Binding-site contacts:
Ligand atom O7 contacts residue ARG444 of chain 1.E at 3.1 Å (salt-bridge).
Ligand atom C8 contacts residue ASN333 of chain 1.E at 3.9 Å.
Ligand atom C1 contacts residue THR415 of chain 1.E at 4.0 Å.
Ligand atom O3 contacts residue HIS331 of chain 1.E at 4.1 Å.
Ligand atom O5 contacts residue THR415 of chain 1.E at 4.2 Å.
Ligand atom N2 contacts residue ASN333 of chain 1.E at 2.9 Å (h-bond).
Ligand atom C3 contacts residue HIS331 of chain 1.E at 3.9 Å.
Ligand atom C7 contacts residue ASN333 of chain 1.E at 3.6 Å.
Ligand atom C8 contacts residue ASN297 of chain 1.E at 3.5 Å.
Ligand atom O7 contacts residue THR299 of chain 1.E at 4.3 Å.
Ligand atom C4 contacts residue ASN333 of chain 1.E at 4.2 Å.
Ligand atom C8 contacts residue ARG444 of chain 1.E at 3.6 Å.
Ligand atom C7 contacts residue THR299 of chain 1.E at 4.1 Å.
Ligand atom C2 contacts residue ASN333 of chain 1.E at 2.5 Å.
Ligand atom N2 contacts residue HIS331 of chain 1.E at 3.3 Å (h-bond).
Ligand atom O5 contacts residue ASN333 of chain 1.E at 2.4 Å (h-bond).
Ligand atom C7 contacts residue ARG444 of chain 1.E at 3.8 Å.
Ligand atom C1 contacts residue ASN333 of chain 1.E at 1.4 Å.
Ligand atom C8 contacts residue HIS331 of chain 1.E at 4.5 Å.
Ligand atom C8 contacts residue THR299 of chain 1.E at 3.4 Å.
Ligand atom C2 contacts residue HIS331 of chain 1.E at 4.0 Å.
Ligand atom C3 contacts residue ASN333 of chain 1.E at 3.8 Å.
Ligand atom C5 contacts residue ASN333 of chain 1.E at 3.7 Å.
Ligand atom O7 contacts residue ASN333 of chain 1.E at 4.4 Å.
Ligand atom C7 contacts residue HIS331 of chain 1.E at 4.1 Å.

Sequence of chain 1.E:
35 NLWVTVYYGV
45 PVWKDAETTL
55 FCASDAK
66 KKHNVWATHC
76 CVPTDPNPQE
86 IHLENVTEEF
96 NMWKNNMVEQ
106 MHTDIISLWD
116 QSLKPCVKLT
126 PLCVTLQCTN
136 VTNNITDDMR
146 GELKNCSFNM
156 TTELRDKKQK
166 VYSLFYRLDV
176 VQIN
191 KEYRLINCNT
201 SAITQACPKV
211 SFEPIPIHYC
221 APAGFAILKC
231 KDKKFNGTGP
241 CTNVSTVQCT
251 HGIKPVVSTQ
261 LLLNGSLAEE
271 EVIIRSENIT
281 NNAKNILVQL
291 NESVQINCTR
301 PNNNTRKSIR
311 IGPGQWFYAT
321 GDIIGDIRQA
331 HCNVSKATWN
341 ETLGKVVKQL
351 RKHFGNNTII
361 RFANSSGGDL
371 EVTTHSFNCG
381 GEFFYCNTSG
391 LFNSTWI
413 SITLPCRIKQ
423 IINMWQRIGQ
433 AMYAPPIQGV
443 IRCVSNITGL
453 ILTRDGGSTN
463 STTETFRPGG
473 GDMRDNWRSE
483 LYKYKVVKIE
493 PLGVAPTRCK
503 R

The small molecule below binds the protein below.
Small molecule (SMILES): CC(=O)N[C@H]1[C@H](O[C@H]2[C@H](O)[C@@H](NC(C)=O)CO[C@@H]2CO)O[C@H](CO)[C@@H](O)[C@@H]1O